Sequence of chain 1.A:
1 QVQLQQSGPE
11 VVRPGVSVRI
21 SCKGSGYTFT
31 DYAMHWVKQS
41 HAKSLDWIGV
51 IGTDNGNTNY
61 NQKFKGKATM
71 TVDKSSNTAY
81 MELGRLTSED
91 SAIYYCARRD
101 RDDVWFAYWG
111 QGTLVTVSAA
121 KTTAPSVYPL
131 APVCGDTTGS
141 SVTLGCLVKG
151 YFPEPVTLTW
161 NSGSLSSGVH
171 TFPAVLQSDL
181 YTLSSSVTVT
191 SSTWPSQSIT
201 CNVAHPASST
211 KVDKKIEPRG

Sequence of chain 1.C:
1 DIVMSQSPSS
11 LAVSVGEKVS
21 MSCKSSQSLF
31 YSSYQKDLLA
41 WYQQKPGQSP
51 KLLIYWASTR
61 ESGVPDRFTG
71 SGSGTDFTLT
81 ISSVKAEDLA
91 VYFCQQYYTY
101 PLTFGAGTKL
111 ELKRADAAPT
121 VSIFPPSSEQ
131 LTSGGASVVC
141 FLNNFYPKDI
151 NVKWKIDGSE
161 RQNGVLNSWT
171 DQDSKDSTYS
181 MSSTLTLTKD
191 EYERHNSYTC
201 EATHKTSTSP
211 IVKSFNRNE

Binding-site contacts:
Ligand atom N contacts residue TYR100 of chain 1.C at 3.6 Å.
Ligand atom O contacts residue VAL104 of chain 1.A at 2.9 Å (h-bond).
Ligand atom CG contacts residue TYR31 of chain 1.C at 3.5 Å (hydrophobic).
Ligand atom CG contacts residue TYR31 of chain 1.C at 3.5 Å (hydrophobic).
Ligand atom N contacts residue TYR34 of chain 1.C at 3.6 Å (h-bond).
Ligand atom CB contacts residue ASP103 of chain 1.A at 3.6 Å.
Ligand atom N contacts residue TYR100 of chain 1.C at 3.4 Å.
Ligand atom CG contacts residue TYR97 of chain 1.C at 3.3 Å (hydrophobic).
Ligand atom C contacts residue ASP103 of chain 1.A at 3.6 Å.
Ligand atom OE2 contacts residue HIS35 of chain 1.A at 2.8 Å (h-bond).
Ligand atom NH1 contacts residue ASP102 of chain 1.A at 3.0 Å (salt-bridge).
Ligand atom CG2 contacts residue ASN57 of chain 1.A at 3.5 Å.
Ligand atom OE2 contacts residue ARG99 of chain 1.A at 3.5 Å.
Ligand atom OE1 contacts residue ALA33 of chain 1.A at 2.9 Å (h-bond).
Ligand atom NH1 contacts residue ARG101 of chain 1.A at 3.0 Å (salt-bridge).
Ligand atom C contacts residue TYR100 of chain 1.C at 3.6 Å (hydrophobic).
Ligand atom O contacts residue TYR100 of chain 1.C at 3.5 Å.
Ligand atom CD1 contacts residue TYR98 of chain 1.C at 3.3 Å (hydrophobic).
Ligand atom OE2 contacts residue VAL104 of chain 1.A at 3.5 Å.
Ligand atom OE2 contacts residue ALA33 of chain 1.A at 3.5 Å.
Ligand atom CD contacts residue ARG99 of chain 1.A at 3.5 Å.
Ligand atom CA contacts residue TYR100 of chain 1.C at 3.6 Å (hydrophobic).
Ligand atom CZ3 contacts residue ARG99 of chain 1.A at 3.5 Å.
Ligand atom CD contacts residue ARG101 of chain 1.A at 3.3 Å.
Ligand atom CG2 contacts residue GLY52 of chain 1.A at 3.3 Å.
Ligand atom C contacts residue TYR100 of chain 1.C at 3.4 Å (hydrophobic).
Ligand atom CA contacts residue ASP103 of chain 1.A at 3.5 Å.
Ligand atom CB contacts residue TYR31 of chain 1.C at 3.2 Å (hydrophobic).
Ligand atom O contacts residue ASP103 of chain 1.A at 3.3 Å.
Ligand atom CA contacts residue TYR100 of chain 1.C at 3.6 Å (hydrophobic).
Ligand atom O contacts residue TYR100 of chain 1.C at 2.7 Å (h-bond).
Ligand atom CG1 contacts residue THR58 of chain 1.A at 3.6 Å.
Ligand atom CD contacts residue ALA33 of chain 1.A at 3.3 Å (hydrophobic).
Ligand atom OE1 contacts residue ARG99 of chain 1.A at 3.0 Å (salt-bridge).
Ligand atom N contacts residue ASP103 of chain 1.A at 2.8 Å (salt-bridge).
Ligand atom CG2 contacts residue TYR31 of chain 1.C at 3.6 Å (hydrophobic).
Ligand atom CZ contacts residue ARG101 of chain 1.A at 3.6 Å.
Ligand atom ND2 contacts residue TYR31 of chain 1.C at 2.9 Å (h-bond).
Ligand atom O contacts residue ASN59 of chain 1.A at 2.8 Å (h-bond).
Ligand atom N contacts residue TYR34 of chain 1.C at 3.1 Å (h-bond).

A protein and the small-molecule ligand that binds it are described below.
Small molecule (SMILES): CC[C@H](C)[C@H](NC(=O)[C@@H]1CCCN1C(=O)[C@@H](NC(=O)[C@H](CCC(=O)O)NC(=O)[C@@H](NC(=O)[C@H](CCC(=O)O)NC(=O)[C@@H](NC(=O)[C@H](CC(C)C)NC(=O)[C@H](CC(C)C)NC(=O)[C@@H](N)CO)[C@@H](C)O)C(C)C)[C@@H](C)O)C(=O)N[C@@H](CCCN=C(N)N)C(=O)N[C@@H](CC(N)=O)C(=O)N[C@@H](CCC(=O)O)C(=O)N[C@@H](CC1=c2ccccc2=NC1)C(=O)NCC=O